A small-molecule ligand and the protein it binds are described below.
Small molecule (SMILES): CC(=O)N[C@H]1[C@H]([C@H](O)[C@H](O)CO)O[C@@](O[C@H](CO)[C@@H](O)[C@@H]2O[C@@H](C(=O)O)C[C@H](O)[C@H]2NC(C)=O)(C(=O)O)C[C@@H]1O

Sequence of chain 1.C:
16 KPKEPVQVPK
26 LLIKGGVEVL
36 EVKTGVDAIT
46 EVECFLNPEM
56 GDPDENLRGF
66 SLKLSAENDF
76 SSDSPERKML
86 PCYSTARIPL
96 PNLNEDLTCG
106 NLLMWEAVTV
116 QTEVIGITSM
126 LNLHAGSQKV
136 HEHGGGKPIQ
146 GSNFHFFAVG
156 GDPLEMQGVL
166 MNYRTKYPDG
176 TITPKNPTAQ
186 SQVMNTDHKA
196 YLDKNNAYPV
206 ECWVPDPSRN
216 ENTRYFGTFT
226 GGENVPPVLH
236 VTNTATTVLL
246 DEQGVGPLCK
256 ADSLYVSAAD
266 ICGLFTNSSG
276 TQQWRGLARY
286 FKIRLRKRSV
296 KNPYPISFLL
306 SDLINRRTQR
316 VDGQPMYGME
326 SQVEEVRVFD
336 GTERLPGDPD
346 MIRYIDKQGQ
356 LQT

Sequence of chain 1.D:
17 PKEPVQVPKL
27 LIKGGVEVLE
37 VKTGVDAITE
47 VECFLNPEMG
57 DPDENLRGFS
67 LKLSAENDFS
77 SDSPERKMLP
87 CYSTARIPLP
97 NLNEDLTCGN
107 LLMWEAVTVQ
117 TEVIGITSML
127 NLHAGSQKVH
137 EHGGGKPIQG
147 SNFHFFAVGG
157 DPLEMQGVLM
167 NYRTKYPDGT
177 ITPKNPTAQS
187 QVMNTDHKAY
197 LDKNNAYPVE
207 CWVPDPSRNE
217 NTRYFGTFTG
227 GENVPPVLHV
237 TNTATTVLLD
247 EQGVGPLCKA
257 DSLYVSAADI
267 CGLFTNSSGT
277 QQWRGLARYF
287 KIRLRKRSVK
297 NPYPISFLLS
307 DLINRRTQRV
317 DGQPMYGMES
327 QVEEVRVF

Sequence of chain 1.B:
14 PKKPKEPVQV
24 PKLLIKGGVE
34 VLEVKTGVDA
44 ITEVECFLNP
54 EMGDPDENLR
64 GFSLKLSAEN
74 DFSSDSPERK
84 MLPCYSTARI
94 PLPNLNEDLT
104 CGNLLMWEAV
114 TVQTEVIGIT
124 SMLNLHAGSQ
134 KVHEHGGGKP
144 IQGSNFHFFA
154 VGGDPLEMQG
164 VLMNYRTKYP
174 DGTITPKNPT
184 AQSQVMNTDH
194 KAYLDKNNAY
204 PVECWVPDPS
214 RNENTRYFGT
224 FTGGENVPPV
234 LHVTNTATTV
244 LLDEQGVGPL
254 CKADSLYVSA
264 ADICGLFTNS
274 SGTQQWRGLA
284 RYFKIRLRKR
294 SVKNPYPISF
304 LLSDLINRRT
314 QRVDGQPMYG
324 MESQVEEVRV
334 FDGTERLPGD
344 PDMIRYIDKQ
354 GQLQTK

Binding-site contacts:
Ligand atom O1A contacts residue THR276 of chain 1.C at 2.3 Å (h-bond).
Ligand atom N5 contacts residue GLN278 of chain 1.C at 3.7 Å.
Ligand atom C1 contacts residue ASN272 of chain 1.C at 4.1 Å.
Ligand atom O8 contacts residue ASN272 of chain 1.C at 3.4 Å (h-bond).
Ligand atom O9 contacts residue LEU67 of chain 1.C at 3.4 Å.
Ligand atom C6 contacts residue ASN272 of chain 1.C at 3.7 Å.
Ligand atom O7 contacts residue LEU62 of chain 1.C at 4.0 Å.
Ligand atom O1A contacts residue ASN272 of chain 1.C at 3.6 Å (h-bond).
Ligand atom C11 contacts residue PHE270 of chain 1.C at 3.8 Å (hydrophobic).
Ligand atom C11 contacts residue ASN272 of chain 1.C at 3.6 Å.
Ligand atom O1B contacts residue THR276 of chain 1.C at 3.5 Å (h-bond).
Ligand atom C9 contacts residue LEU67 of chain 1.C at 4.1 Å (hydrophobic).
Ligand atom C8 contacts residue GLN278 of chain 1.C at 3.6 Å.
Ligand atom O1B contacts residue LYS68 of chain 1.C at 3.9 Å.
Ligand atom C11 contacts residue PHE75 of chain 1.D at 3.3 Å (hydrophobic).
Ligand atom C11 contacts residue HIS138 of chain 1.B at 3.1 Å.
Ligand atom C11 contacts residue THR276 of chain 1.C at 3.3 Å.
Ligand atom C9 contacts residue GLN278 of chain 1.C at 3.1 Å.
Ligand atom O8 contacts residue LYS68 of chain 1.C at 3.4 Å.
Ligand atom O10 contacts residue PHE75 of chain 1.D at 3.8 Å.
Ligand atom O9 contacts residue LYS68 of chain 1.C at 2.9 Å (salt-bridge).
Ligand atom C6 contacts residue LYS68 of chain 1.C at 4.2 Å.
Ligand atom C10 contacts residue GLN278 of chain 1.C at 4.0 Å.
Ligand atom O8 contacts residue THR276 of chain 1.C at 3.6 Å.
Ligand atom N5 contacts residue ASN272 of chain 1.C at 3.2 Å (h-bond).
Ligand atom O9 contacts residue GLN278 of chain 1.C at 3.9 Å.
Ligand atom C11 contacts residue PHE65 of chain 1.C at 3.4 Å (hydrophobic).
Ligand atom O1B contacts residue SER274 of chain 1.C at 2.9 Å (h-bond).
Ligand atom C7 contacts residue GLN278 of chain 1.C at 3.8 Å.
Ligand atom C11 contacts residue GLN278 of chain 1.C at 3.5 Å.
Ligand atom C11 contacts residue SER274 of chain 1.C at 4.1 Å.
Ligand atom C10 contacts residue PHE75 of chain 1.D at 4.1 Å (hydrophobic).
Ligand atom C9 contacts residue LYS68 of chain 1.C at 3.8 Å.
Ligand atom C5 contacts residue ASN272 of chain 1.C at 4.1 Å.
Ligand atom C1 contacts residue SER274 of chain 1.C at 4.1 Å.
Ligand atom O1A contacts residue LYS68 of chain 1.C at 2.8 Å.
Ligand atom C10 contacts residue ASN272 of chain 1.C at 3.9 Å.
Ligand atom C1 contacts residue THR276 of chain 1.C at 3.2 Å.
Ligand atom C1 contacts residue LYS68 of chain 1.C at 3.6 Å.
Ligand atom O8 contacts residue GLN278 of chain 1.C at 3.4 Å (h-bond).